Binding-site contacts:
Ligand atom C4 contacts residue ASN98 of chain 1.A at 4.2 Å.
Ligand atom C5 contacts residue ASN98 of chain 1.A at 3.7 Å.
Ligand atom O7 contacts residue ASN98 of chain 1.A at 4.5 Å.
Ligand atom C7 contacts residue ASN98 of chain 1.A at 3.6 Å.
Ligand atom C1 contacts residue ASN98 of chain 1.A at 1.4 Å.
Ligand atom C8 contacts residue ASN98 of chain 1.A at 3.9 Å.
Ligand atom N2 contacts residue ASN98 of chain 1.A at 2.9 Å (h-bond).
Ligand atom O5 contacts residue ASN98 of chain 1.A at 2.4 Å (h-bond).
Ligand atom C2 contacts residue ASN98 of chain 1.A at 2.5 Å.
Ligand atom C3 contacts residue ASN98 of chain 1.A at 3.8 Å.

Sequence of chain 1.A:
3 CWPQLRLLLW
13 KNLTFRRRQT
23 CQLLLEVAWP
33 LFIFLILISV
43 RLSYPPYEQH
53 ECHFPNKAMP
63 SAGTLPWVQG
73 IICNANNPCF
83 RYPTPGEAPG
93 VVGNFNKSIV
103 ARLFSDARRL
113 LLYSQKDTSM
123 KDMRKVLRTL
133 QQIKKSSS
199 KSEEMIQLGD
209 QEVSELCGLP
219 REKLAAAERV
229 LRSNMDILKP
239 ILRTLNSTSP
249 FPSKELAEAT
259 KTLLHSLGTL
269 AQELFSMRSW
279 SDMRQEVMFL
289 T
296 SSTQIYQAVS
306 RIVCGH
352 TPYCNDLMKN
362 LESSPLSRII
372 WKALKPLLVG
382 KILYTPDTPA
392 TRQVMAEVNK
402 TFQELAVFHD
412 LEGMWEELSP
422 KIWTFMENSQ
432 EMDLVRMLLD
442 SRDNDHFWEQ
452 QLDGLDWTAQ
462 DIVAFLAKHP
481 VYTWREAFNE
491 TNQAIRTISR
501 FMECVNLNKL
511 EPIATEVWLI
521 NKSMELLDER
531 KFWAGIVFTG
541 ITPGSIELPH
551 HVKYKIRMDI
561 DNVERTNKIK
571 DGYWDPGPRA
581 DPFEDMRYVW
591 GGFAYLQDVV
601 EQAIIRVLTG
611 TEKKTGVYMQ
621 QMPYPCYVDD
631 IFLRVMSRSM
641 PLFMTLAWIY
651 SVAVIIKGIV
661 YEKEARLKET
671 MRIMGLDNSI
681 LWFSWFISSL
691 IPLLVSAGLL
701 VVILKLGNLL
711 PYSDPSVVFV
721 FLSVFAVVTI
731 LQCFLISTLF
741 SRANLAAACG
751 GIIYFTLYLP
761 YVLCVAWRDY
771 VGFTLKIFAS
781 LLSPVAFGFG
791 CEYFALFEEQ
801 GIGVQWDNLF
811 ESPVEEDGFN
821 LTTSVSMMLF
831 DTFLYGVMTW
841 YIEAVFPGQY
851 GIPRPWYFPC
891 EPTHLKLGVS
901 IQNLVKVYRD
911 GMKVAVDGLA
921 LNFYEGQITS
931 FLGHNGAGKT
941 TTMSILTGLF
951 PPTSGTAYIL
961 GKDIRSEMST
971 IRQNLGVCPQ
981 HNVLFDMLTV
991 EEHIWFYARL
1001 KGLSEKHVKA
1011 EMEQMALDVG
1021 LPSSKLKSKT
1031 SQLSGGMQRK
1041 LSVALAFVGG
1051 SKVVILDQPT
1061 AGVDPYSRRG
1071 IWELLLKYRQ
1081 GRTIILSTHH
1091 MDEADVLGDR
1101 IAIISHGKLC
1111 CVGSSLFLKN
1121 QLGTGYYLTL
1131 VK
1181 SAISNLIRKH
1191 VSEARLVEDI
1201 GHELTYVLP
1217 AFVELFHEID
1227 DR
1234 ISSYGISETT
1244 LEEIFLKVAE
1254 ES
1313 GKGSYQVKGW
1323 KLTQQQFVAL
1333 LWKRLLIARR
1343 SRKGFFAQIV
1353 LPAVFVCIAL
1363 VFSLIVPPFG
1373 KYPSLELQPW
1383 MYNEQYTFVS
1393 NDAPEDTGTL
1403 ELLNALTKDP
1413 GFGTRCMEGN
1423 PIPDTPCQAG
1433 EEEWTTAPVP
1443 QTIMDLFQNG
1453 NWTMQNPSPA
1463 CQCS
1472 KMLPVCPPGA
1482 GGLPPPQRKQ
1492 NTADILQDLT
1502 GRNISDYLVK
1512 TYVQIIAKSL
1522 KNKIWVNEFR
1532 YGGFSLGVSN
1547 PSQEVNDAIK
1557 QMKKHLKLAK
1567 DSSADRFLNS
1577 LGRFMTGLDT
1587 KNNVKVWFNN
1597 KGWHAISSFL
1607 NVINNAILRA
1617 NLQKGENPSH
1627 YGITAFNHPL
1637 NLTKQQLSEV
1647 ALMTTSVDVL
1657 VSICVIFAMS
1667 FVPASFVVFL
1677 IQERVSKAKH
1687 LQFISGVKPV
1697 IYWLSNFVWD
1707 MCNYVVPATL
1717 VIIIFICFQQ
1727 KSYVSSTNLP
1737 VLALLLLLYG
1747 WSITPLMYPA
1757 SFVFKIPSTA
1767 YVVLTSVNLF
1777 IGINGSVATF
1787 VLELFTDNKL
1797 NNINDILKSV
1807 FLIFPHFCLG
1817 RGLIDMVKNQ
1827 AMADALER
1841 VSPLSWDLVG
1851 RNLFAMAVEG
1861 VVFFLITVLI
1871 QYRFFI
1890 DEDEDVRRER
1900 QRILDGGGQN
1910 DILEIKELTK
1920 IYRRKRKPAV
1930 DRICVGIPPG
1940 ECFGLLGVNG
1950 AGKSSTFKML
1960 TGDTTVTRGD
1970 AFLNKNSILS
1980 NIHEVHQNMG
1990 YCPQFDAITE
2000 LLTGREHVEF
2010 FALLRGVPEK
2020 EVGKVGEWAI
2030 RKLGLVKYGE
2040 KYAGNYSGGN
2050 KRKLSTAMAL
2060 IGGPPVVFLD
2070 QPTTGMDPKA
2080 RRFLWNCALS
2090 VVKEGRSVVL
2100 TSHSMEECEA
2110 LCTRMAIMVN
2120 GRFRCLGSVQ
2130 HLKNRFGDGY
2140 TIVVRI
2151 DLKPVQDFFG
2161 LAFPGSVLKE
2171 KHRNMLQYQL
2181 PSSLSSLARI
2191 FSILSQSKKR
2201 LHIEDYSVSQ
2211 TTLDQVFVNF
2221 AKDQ

A small-molecule ligand and the protein it binds are described below.
Small molecule (SMILES): CC(=O)N[C@@H]1[C@@H](O)[C@H](O)[C@@H](CO)O[C@H]1O